Sequence of chain 1.A:
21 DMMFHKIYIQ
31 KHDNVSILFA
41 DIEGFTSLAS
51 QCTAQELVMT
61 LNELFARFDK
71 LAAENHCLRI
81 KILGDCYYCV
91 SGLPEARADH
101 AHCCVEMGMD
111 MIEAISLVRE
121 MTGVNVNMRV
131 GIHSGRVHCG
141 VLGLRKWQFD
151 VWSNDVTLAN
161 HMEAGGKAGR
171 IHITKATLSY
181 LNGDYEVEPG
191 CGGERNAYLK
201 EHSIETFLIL

Sequence of chain 1.B:
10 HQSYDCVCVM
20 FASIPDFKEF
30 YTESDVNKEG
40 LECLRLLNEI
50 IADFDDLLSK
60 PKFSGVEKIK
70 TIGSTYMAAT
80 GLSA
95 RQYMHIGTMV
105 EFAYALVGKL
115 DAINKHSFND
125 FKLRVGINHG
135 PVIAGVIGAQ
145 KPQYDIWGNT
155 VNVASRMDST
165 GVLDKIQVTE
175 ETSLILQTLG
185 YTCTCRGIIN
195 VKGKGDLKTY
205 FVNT

This small molecule binds to this protein.
Small molecule (SMILES): Nc1ncnc2c1ncn2[C@@H]1O[C@H](CO[P](=O)(S)OP(=O)(O)OP(=O)(O)O)[C@@H](O)[C@H]1O

Binding-site contacts:
Ligand atom N7 contacts residue ASN156 of chain 1.B at 3.5 Å (h-bond).
Ligand atom C2 contacts residue LYS69 of chain 1.B at 3.9 Å.
Ligand atom N1 contacts residue ASP149 of chain 1.B at 3.6 Å (salt-bridge).
Ligand atom O3' contacts residue CA1 of chain 1.E at 3.9 Å.
Ligand atom O3G contacts residue ILE42 of chain 1.A at 3.7 Å.
Ligand atom C6 contacts residue ASP149 of chain 1.B at 3.6 Å.
Ligand atom C1' contacts residue SER159 of chain 1.B at 4.0 Å.
Ligand atom C6 contacts residue MET76 of chain 1.B at 3.7 Å (hydrophobic).
Ligand atom O2A contacts residue ARG160 of chain 1.B at 2.9 Å (salt-bridge).
Ligand atom C2' contacts residue LEU83 of chain 1.A at 3.8 Å (hydrophobic).
Ligand atom O3G contacts residue ASP41 of chain 1.A at 3.9 Å.
Ligand atom N6 contacts residue ILE150 of chain 1.B at 3.2 Å (h-bond).
Ligand atom N1 contacts residue MET76 of chain 1.B at 4.0 Å.
Ligand atom N1 contacts residue LYS69 of chain 1.B at 3.4 Å.
Ligand atom O1B contacts residue ASP85 of chain 1.A at 3.0 Å (salt-bridge).
Ligand atom N6 contacts residue MET76 of chain 1.B at 3.5 Å.
Ligand atom N3 contacts residue LEU83 of chain 1.A at 3.8 Å.
Ligand atom C5' contacts residue SER159 of chain 1.B at 3.6 Å.
Ligand atom C5 contacts residue GLY84 of chain 1.A at 3.9 Å.
Ligand atom O1A contacts residue LYS196 of chain 1.B at 3.9 Å.
Ligand atom C8 contacts residue ASN156 of chain 1.B at 3.1 Å.
Ligand atom C4 contacts residue GLY84 of chain 1.A at 3.9 Å.
Ligand atom O2' contacts residue GLY84 of chain 1.A at 3.9 Å.
Ligand atom N7 contacts residue VAL155 of chain 1.B at 3.5 Å.
Ligand atom PA contacts residue ARG160 of chain 1.B at 3.6 Å.
Ligand atom C2 contacts residue LEU83 of chain 1.A at 3.8 Å (hydrophobic).
Ligand atom C5' contacts residue ARG160 of chain 1.B at 3.9 Å.
Ligand atom N6 contacts residue ASP149 of chain 1.B at 2.7 Å (salt-bridge).
Ligand atom S1G contacts residue ARG160 of chain 1.B at 3.4 Å (salt-bridge).
Ligand atom O3G contacts residue ASP85 of chain 1.A at 3.1 Å (salt-bridge).
Ligand atom O4' contacts residue SER159 of chain 1.B at 3.0 Å (h-bond).
Ligand atom C4' contacts residue SER159 of chain 1.B at 3.2 Å.
Ligand atom PB contacts residue ASP85 of chain 1.A at 3.9 Å.
Ligand atom C2 contacts residue ILE71 of chain 1.B at 4.0 Å (hydrophobic).
Ligand atom O2B contacts residue ASP85 of chain 1.A at 3.8 Å.
Ligand atom C4 contacts residue LEU83 of chain 1.A at 4.0 Å (hydrophobic).
Ligand atom O2' contacts residue LEU83 of chain 1.A at 2.5 Å (h-bond).
Ligand atom O2B contacts residue CA1 of chain 1.E at 2.9 Å.
Ligand atom O3' contacts residue FKP1 of chain 1.D at 3.4 Å.
Ligand atom O2G contacts residue THR46 of chain 1.A at 3.4 Å (h-bond).